Sequence of chain 1.A:
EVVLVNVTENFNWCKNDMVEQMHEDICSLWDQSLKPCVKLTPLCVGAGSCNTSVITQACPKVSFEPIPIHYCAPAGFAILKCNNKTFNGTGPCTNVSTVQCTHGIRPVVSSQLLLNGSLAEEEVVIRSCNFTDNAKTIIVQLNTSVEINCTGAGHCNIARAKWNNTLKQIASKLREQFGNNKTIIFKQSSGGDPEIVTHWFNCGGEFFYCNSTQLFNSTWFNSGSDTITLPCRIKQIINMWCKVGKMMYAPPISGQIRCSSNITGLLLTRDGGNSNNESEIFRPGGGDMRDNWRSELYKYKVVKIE

Binding-site contacts:
Ligand atom C4 contacts residue ASN84 of chain 1.A at 4.2 Å.
Ligand atom C5 contacts residue NAG1 of chain 1.I at 4.5 Å.
Ligand atom O5 contacts residue THR86 of chain 1.A at 3.7 Å.
Ligand atom C5 contacts residue ASN84 of chain 1.A at 3.7 Å.
Ligand atom C1 contacts residue ASN84 of chain 1.A at 1.4 Å.
Ligand atom O6 contacts residue THR86 of chain 1.A at 3.3 Å (h-bond).
Ligand atom C2 contacts residue ASN84 of chain 1.A at 2.5 Å.
Ligand atom C8 contacts residue ASN84 of chain 1.A at 4.4 Å.
Ligand atom O7 contacts residue THR94 of chain 1.A at 3.4 Å (h-bond).
Ligand atom C6 contacts residue THR86 of chain 1.A at 4.2 Å.
Ligand atom C1 contacts residue THR86 of chain 1.A at 4.1 Å.
Ligand atom O7 contacts residue ASN84 of chain 1.A at 4.3 Å.
Ligand atom O5 contacts residue NAG1 of chain 1.I at 4.2 Å.
Ligand atom O5 contacts residue ASN84 of chain 1.A at 2.4 Å (h-bond).
Ligand atom C6 contacts residue ASN88 of chain 1.A at 4.1 Å.
Ligand atom C5 contacts residue THR86 of chain 1.A at 3.9 Å.
Ligand atom C7 contacts residue THR94 of chain 1.A at 4.4 Å.
Ligand atom O6 contacts residue NAG1 of chain 1.I at 3.4 Å (h-bond).
Ligand atom C7 contacts residue ASN84 of chain 1.A at 3.8 Å.
Ligand atom N2 contacts residue ASN84 of chain 1.A at 2.8 Å (h-bond).
Ligand atom C6 contacts residue NAG1 of chain 1.I at 3.3 Å.
Ligand atom O5 contacts residue PHE87 of chain 1.A at 4.4 Å.
Ligand atom O6 contacts residue ASN88 of chain 1.A at 3.4 Å (h-bond).
Ligand atom C3 contacts residue ASN84 of chain 1.A at 3.8 Å.

The protein below binds the small molecule below.
Small molecule (SMILES): CC(=O)N[C@@H]1[C@@H](O)[C@H](O)[C@@H](CO)O[C@H]1O